Binding-site contacts:
Ligand atom C1W contacts residue PRO63 of chain 1.A at 3.7 Å (hydrophobic).
Ligand atom C1W contacts residue ILE62 of chain 1.A at 3.8 Å (hydrophobic).
Ligand atom N1Z contacts residue THR133 of chain 1.A at 3.9 Å.
Ligand atom N1 contacts residue NDP1 of chain 1.C at 3.7 Å.
Ligand atom N1Z contacts residue GLU32 of chain 1.A at 2.8 Å (salt-bridge).
Ligand atom N1 contacts residue ILE9 of chain 1.A at 3.4 Å (h-bond).
Ligand atom N1G contacts residue ILE9 of chain 1.A at 3.1 Å (h-bond).
Ligand atom C6 contacts residue NDP1 of chain 1.C at 3.6 Å.
Ligand atom C1K contacts residue ILE112 of chain 1.A at 3.8 Å (hydrophobic).
Ligand atom N1 contacts residue VAL10 of chain 1.A at 3.4 Å.
Ligand atom C6 contacts residue ILE9 of chain 1.A at 3.7 Å (hydrophobic).
Ligand atom N1G contacts residue TYR118 of chain 1.A at 3.2 Å (h-bond).
Ligand atom N3 contacts residue GLU32 of chain 1.A at 2.7 Å (salt-bridge).
Ligand atom N3 contacts residue PHE36 of chain 1.A at 3.6 Å.
Ligand atom C2 contacts residue ALA11 of chain 1.A at 3.8 Å (hydrophobic).
Ligand atom C2 contacts residue GLU32 of chain 1.A at 3.5 Å.
Ligand atom C1X contacts residue MET25 of chain 1.A at 3.6 Å (hydrophobic).
Ligand atom N1G contacts residue PHE36 of chain 1.A at 3.6 Å.
Ligand atom N1Z contacts residue VAL10 of chain 1.A at 3.4 Å.
Ligand atom O1T contacts residue ILE62 of chain 1.A at 3.9 Å.
Ligand atom C1X contacts residue NDP1 of chain 1.C at 3.5 Å.
Ligand atom C6 contacts residue PHE36 of chain 1.A at 3.4 Å (hydrophobic).
Ligand atom N1G contacts residue NDP1 of chain 1.C at 3.6 Å.
Ligand atom C4 contacts residue GLU32 of chain 1.A at 3.5 Å.
Ligand atom C1X contacts residue THR58 of chain 1.A at 3.8 Å.
Ligand atom N1 contacts residue PHE36 of chain 1.A at 3.5 Å.
Ligand atom C5 contacts residue NDP1 of chain 1.C at 3.9 Å.
Ligand atom N1Z contacts residue ILE9 of chain 1.A at 3.7 Å.
Ligand atom C2 contacts residue VAL10 of chain 1.A at 3.9 Å (hydrophobic).
Ligand atom C1Y contacts residue GLU32 of chain 1.A at 3.6 Å.
Ligand atom C5 contacts residue PHE36 of chain 1.A at 3.6 Å (hydrophobic).
Ligand atom C4 contacts residue PHE36 of chain 1.A at 3.7 Å (hydrophobic).
Ligand atom O1T contacts residue PRO63 of chain 1.A at 3.8 Å.
Ligand atom C1U contacts residue SER61 of chain 1.A at 3.4 Å.
Ligand atom N1Z contacts residue ALA11 of chain 1.A at 3.6 Å.
Ligand atom N1G contacts residue ILE112 of chain 1.A at 3.0 Å (h-bond).
Ligand atom C2 contacts residue PHE36 of chain 1.A at 3.8 Å (hydrophobic).
Ligand atom O1T contacts residue SER61 of chain 1.A at 3.8 Å.
Ligand atom C1K contacts residue THR58 of chain 1.A at 3.9 Å.
Ligand atom C1P contacts residue LEU69 of chain 1.A at 3.6 Å (hydrophobic).

Sequence of chain 1.A:
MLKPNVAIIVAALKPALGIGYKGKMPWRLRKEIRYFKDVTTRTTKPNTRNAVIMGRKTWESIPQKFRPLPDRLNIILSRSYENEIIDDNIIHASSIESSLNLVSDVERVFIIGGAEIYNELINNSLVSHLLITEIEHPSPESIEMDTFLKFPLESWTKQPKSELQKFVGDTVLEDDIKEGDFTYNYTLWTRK

A small-molecule ligand and the protein it binds are described below.
Small molecule (SMILES): COc1cc(C(C)(C)C#Cc2c(C)nc(N)nc2N)cc(OC)c1OC